Sequence of chain 1.A:
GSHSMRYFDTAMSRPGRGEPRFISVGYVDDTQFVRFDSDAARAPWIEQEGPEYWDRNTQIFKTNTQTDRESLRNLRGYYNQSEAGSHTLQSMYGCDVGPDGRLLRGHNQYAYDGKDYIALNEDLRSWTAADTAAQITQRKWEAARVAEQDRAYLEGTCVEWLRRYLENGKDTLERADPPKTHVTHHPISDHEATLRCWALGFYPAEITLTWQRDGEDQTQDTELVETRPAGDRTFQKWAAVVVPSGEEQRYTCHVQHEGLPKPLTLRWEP

Binding-site contacts:
Ligand atom N contacts residue TYR171 of chain 1.A at 2.8 Å (h-bond).
Ligand atom NH2 contacts residue TYR116 of chain 1.A at 2.8 Å (h-bond).
Ligand atom CD2 contacts residue TYR7 of chain 1.A at 3.5 Å (hydrophobic).
Ligand atom CZ contacts residue ARG62 of chain 1.A at 3.6 Å.
Ligand atom OXT contacts residue ASN80 of chain 1.A at 2.9 Å (h-bond).
Ligand atom CG1 contacts residue GLU76 of chain 1.A at 3.5 Å.
Ligand atom O contacts residue ASN70 of chain 1.A at 2.9 Å (h-bond).
Ligand atom N contacts residue ASN63 of chain 1.A at 3.0 Å (h-bond).
Ligand atom N contacts residue TYR99 of chain 1.A at 3.1 Å (h-bond).
Ligand atom O contacts residue TYR84 of chain 1.A at 2.8 Å (h-bond).
Ligand atom NE contacts residue ASP156 of chain 1.A at 3.1 Å (salt-bridge).
Ligand atom CA contacts residue TYR7 of chain 1.A at 3.4 Å (hydrophobic).
Ligand atom CE1 contacts residue ASN63 of chain 1.A at 3.4 Å.
Ligand atom CB contacts residue TYR99 of chain 1.A at 3.5 Å (hydrophobic).
Ligand atom CD1 contacts residue SER77 of chain 1.A at 3.4 Å.
Ligand atom CZ contacts residue TYR116 of chain 1.A at 3.3 Å (hydrophobic).
Ligand atom CZ contacts residue ASN114 of chain 1.A at 3.5 Å.
Ligand atom NE contacts residue TYR116 of chain 1.A at 3.5 Å (h-bond).
Ligand atom O contacts residue TYR7 of chain 1.A at 3.5 Å.
Ligand atom O contacts residue TYR159 of chain 1.A at 2.6 Å (h-bond).
Ligand atom N contacts residue ASN70 of chain 1.A at 2.9 Å (h-bond).
Ligand atom CG contacts residue ASN70 of chain 1.A at 3.4 Å.
Ligand atom N contacts residue SER77 of chain 1.A at 2.9 Å (h-bond).
Ligand atom NH2 contacts residue ASN114 of chain 1.A at 3.4 Å (h-bond).
Ligand atom CD1 contacts residue TRP167 of chain 1.A at 3.4 Å (hydrophobic).
Ligand atom CG contacts residue TYR159 of chain 1.A at 3.5 Å (hydrophobic).
Ligand atom CD2 contacts residue TYR99 of chain 1.A at 3.5 Å (hydrophobic).
Ligand atom O contacts residue THR143 of chain 1.A at 2.6 Å (h-bond).
Ligand atom C contacts residue TYR84 of chain 1.A at 3.5 Å (hydrophobic).
Ligand atom O contacts residue TRP147 of chain 1.A at 2.9 Å (h-bond).
Ligand atom NE contacts residue ASP74 of chain 1.A at 3.5 Å (salt-bridge).
Ligand atom NH1 contacts residue TYR99 of chain 1.A at 3.3 Å.
Ligand atom CA contacts residue TYR171 of chain 1.A at 3.5 Å (hydrophobic).
Ligand atom C contacts residue TYR7 of chain 1.A at 3.4 Å (hydrophobic).
Ligand atom CG contacts residue ASN63 of chain 1.A at 3.5 Å.
Ligand atom O contacts residue TRP147 of chain 1.A at 3.5 Å (h-bond).
Ligand atom CA contacts residue ASN70 of chain 1.A at 3.5 Å.
Ligand atom N contacts residue TYR7 of chain 1.A at 2.8 Å (h-bond).
Ligand atom CD1 contacts residue ASN63 of chain 1.A at 3.3 Å.
Ligand atom OXT contacts residue TYR84 of chain 1.A at 3.3 Å (h-bond).

The small molecule below binds the protein below.
Small molecule (SMILES): CC(C)C[C@H](NC(=O)[C@@H](NC(=O)[C@H](Cc1ccc(O)cc1)NC(=O)[C@H](C)NC(=O)[C@H](CCCN=C(N)N)NC(=O)CNC(=O)[C@H](CCCN=C(N)N)NC(=O)[C@H](CC(C)C)NC(=O)[C@@H](N)Cc1ccccc1)C(C)C)C(=O)O